Sequence of chain 1.A:
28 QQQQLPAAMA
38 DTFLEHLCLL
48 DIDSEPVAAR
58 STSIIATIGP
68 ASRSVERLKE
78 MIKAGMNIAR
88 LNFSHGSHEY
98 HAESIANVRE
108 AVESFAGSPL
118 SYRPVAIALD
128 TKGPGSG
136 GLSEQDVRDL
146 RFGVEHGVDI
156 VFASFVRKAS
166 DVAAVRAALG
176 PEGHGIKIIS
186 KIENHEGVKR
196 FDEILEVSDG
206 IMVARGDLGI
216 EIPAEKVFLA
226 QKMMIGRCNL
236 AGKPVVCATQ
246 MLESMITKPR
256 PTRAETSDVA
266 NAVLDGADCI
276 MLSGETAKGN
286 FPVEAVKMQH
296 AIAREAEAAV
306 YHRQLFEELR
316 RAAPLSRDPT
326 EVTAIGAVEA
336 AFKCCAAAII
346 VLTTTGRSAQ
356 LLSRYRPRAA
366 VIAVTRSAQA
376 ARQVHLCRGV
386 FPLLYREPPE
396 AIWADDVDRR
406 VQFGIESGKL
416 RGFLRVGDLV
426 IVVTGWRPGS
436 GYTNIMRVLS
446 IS

The small molecule below binds the protein below.
Small molecule (SMILES): O=C([O-])C(=O)[O-]

Binding-site contacts:
Ligand atom O2 contacts residue LYS186 of chain 1.A at 2.7 Å (salt-bridge).
Ligand atom O3 contacts residue ALA209 of chain 1.A at 3.3 Å.
Ligand atom O2 contacts residue ASP212 of chain 1.A at 4.3 Å.
Ligand atom O1 contacts residue MG1 of chain 1.L at 2.1 Å.
Ligand atom O2 contacts residue ARG87 of chain 1.A at 4.5 Å.
Ligand atom C2 contacts residue MG1 of chain 1.L at 2.9 Å.
Ligand atom C1 contacts residue ASP212 of chain 1.A at 3.8 Å.
Ligand atom O2 contacts residue MG1 of chain 1.L at 2.2 Å.
Ligand atom O1 contacts residue GLY211 of chain 1.A at 3.7 Å.
Ligand atom O1 contacts residue ALA209 of chain 1.A at 4.0 Å.
Ligand atom C1 contacts residue ALA209 of chain 1.A at 3.6 Å (hydrophobic).
Ligand atom C2 contacts residue ALA209 of chain 1.A at 3.8 Å (hydrophobic).
Ligand atom C2 contacts residue LYS186 of chain 1.A at 3.6 Å.
Ligand atom O1 contacts residue GLU188 of chain 1.A at 3.0 Å (salt-bridge).
Ligand atom O4 contacts residue THR244 of chain 1.A at 3.4 Å (h-bond).
Ligand atom O4 contacts residue MET276 of chain 1.A at 4.1 Å.
Ligand atom C1 contacts residue ARG210 of chain 1.A at 4.4 Å.
Ligand atom C1 contacts residue MG1 of chain 1.L at 2.8 Å.
Ligand atom O4 contacts residue ALA209 of chain 1.A at 4.1 Å.
Ligand atom O3 contacts residue ASP212 of chain 1.A at 3.9 Å.
Ligand atom O4 contacts residue MG1 of chain 1.L at 4.1 Å.
Ligand atom O3 contacts residue MG1 of chain 1.L at 4.0 Å.
Ligand atom C2 contacts residue GLU188 of chain 1.A at 3.8 Å.
Ligand atom C1 contacts residue GLY211 of chain 1.A at 3.7 Å.
Ligand atom C2 contacts residue THR244 of chain 1.A at 3.9 Å.
Ligand atom O2 contacts residue GLU188 of chain 1.A at 3.3 Å (salt-bridge).
Ligand atom C1 contacts residue THR244 of chain 1.A at 3.6 Å.
Ligand atom O2 contacts residue ALA209 of chain 1.A at 4.2 Å.
Ligand atom O4 contacts residue LYS186 of chain 1.A at 3.8 Å.
Ligand atom O3 contacts residue THR244 of chain 1.A at 2.6 Å (h-bond).
Ligand atom C1 contacts residue GLU188 of chain 1.A at 3.6 Å.
Ligand atom O1 contacts residue ASP212 of chain 1.A at 2.9 Å (salt-bridge).
Ligand atom O4 contacts residue MET207 of chain 1.A at 4.1 Å.
Ligand atom O4 contacts residue ARG87 of chain 1.A at 4.0 Å.
Ligand atom O3 contacts residue ARG210 of chain 1.A at 3.5 Å (salt-bridge).
Ligand atom O3 contacts residue GLY211 of chain 1.A at 2.8 Å (h-bond).